Sequence of chain 1.B:
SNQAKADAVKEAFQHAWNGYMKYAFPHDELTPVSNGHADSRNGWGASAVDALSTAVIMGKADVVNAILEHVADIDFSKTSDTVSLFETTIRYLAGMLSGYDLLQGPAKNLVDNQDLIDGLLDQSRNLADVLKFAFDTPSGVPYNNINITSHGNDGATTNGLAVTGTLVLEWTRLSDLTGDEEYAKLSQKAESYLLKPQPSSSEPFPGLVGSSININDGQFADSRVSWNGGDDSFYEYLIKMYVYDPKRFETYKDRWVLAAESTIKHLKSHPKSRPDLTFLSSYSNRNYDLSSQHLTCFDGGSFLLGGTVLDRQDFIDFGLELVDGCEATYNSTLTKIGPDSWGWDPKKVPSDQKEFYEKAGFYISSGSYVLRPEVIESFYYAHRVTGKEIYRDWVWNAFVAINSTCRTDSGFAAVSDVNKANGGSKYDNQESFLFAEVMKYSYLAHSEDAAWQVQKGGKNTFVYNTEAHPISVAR

A protein and the small-molecule ligand that binds it are described below.
Small molecule (SMILES): CC(=O)N[C@H]1[C@@H](O[C@H]2[C@H](O)[C@@H](NC(C)=O)CO[C@@H]2CO)O[C@H](CO)[C@@H](O[C@@H]2O[C@H](CO[C@H]3O[C@H](CO)[C@@H](O)[C@H](O)[C@@H]3O)[C@@H](O)[C@H](O[C@H]3O[C@H](CO)[C@@H](O)[C@H](O)[C@@H]3O)[C@@H]2O)[C@@H]1O

Binding-site contacts:
Ligand atom C6 contacts residue TYR391 of chain 1.B at 4.0 Å (hydrophobic).
Ligand atom O4 contacts residue ASP324 of chain 1.B at 3.7 Å.
Ligand atom N2 contacts residue GLU327 of chain 1.B at 3.7 Å.
Ligand atom O6 contacts residue ASP324 of chain 1.B at 2.8 Å (salt-bridge).
Ligand atom C3 contacts residue ASN331 of chain 1.B at 3.8 Å.
Ligand atom C3 contacts residue ASP324 of chain 1.B at 3.9 Å.
Ligand atom C2 contacts residue TRP394 of chain 1.B at 3.9 Å (hydrophobic).
Ligand atom C6 contacts residue LEU277 of chain 1.B at 3.8 Å (hydrophobic).
Ligand atom O6 contacts residue LYS388 of chain 1.B at 3.6 Å.
Ligand atom C1 contacts residue ASN331 of chain 1.B at 1.5 Å.
Ligand atom O5 contacts residue TRP394 of chain 1.B at 3.4 Å.
Ligand atom C2 contacts residue ASN331 of chain 1.B at 2.5 Å.
Ligand atom C4 contacts residue TRP394 of chain 1.B at 4.0 Å (hydrophobic).
Ligand atom C7 contacts residue ARG274 of chain 1.B at 3.9 Å.
Ligand atom C6 contacts residue ALA328 of chain 1.B at 3.9 Å (hydrophobic).
Ligand atom C8 contacts residue ASP276 of chain 1.B at 2.7 Å.
Ligand atom O5 contacts residue ASN331 of chain 1.B at 2.4 Å (h-bond).
Ligand atom C6 contacts residue ASP324 of chain 1.B at 3.5 Å.
Ligand atom O5 contacts residue GLU327 of chain 1.B at 3.6 Å.
Ligand atom C5 contacts residue TRP394 of chain 1.B at 3.8 Å (hydrophobic).
Ligand atom O4 contacts residue ASP317 of chain 1.B at 3.5 Å (salt-bridge).
Ligand atom C2 contacts residue GLU327 of chain 1.B at 3.5 Å.
Ligand atom C6 contacts residue ILE390 of chain 1.B at 3.4 Å (hydrophobic).
Ligand atom O4 contacts residue LEU320 of chain 1.B at 3.8 Å.
Ligand atom N2 contacts residue TRP394 of chain 1.B at 3.9 Å.
Ligand atom C8 contacts residue LEU277 of chain 1.B at 3.3 Å (hydrophobic).
Ligand atom O7 contacts residue ASP276 of chain 1.B at 3.6 Å.
Ligand atom C6 contacts residue LEU320 of chain 1.B at 3.8 Å (hydrophobic).
Ligand atom O7 contacts residue ASN331 of chain 1.B at 3.3 Å (h-bond).
Ligand atom O6 contacts residue ILE390 of chain 1.B at 3.1 Å.
Ligand atom C3 contacts residue TRP394 of chain 1.B at 3.9 Å (hydrophobic).
Ligand atom C7 contacts residue ASP276 of chain 1.B at 3.6 Å.
Ligand atom C1 contacts residue GLU327 of chain 1.B at 3.5 Å.
Ligand atom O5 contacts residue ALA328 of chain 1.B at 3.9 Å.
Ligand atom C5 contacts residue ASP324 of chain 1.B at 3.8 Å.
Ligand atom C5 contacts residue ASN331 of chain 1.B at 3.7 Å.
Ligand atom N2 contacts residue ASN331 of chain 1.B at 2.9 Å (h-bond).
Ligand atom C8 contacts residue ARG274 of chain 1.B at 3.2 Å.
Ligand atom C7 contacts residue ASN331 of chain 1.B at 3.3 Å.
Ligand atom O3 contacts residue TRP394 of chain 1.B at 3.3 Å.